Sequence of chain 1.A:
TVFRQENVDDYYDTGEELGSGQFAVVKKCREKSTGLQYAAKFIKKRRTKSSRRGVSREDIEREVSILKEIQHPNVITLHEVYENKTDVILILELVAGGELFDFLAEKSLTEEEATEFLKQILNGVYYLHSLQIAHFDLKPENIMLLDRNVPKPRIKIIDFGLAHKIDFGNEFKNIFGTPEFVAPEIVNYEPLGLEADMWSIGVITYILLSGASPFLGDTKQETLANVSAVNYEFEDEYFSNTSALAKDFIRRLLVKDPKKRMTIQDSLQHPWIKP

This protein binds this small molecule.
Small molecule (SMILES): O=c1c(O)c(-c2ccc(O)cc2O)oc2cc(O)cc(O)c12

Binding-site contacts:
Ligand atom CAR contacts residue ALA40 of chain 1.A at 3.5 Å (hydrophobic).
Ligand atom CAT contacts residue LEU93 of chain 1.A at 3.5 Å (hydrophobic).
Ligand atom CAM contacts residue ILE160 of chain 1.A at 3.5 Å (hydrophobic).
Ligand atom OAG contacts residue ASP161 of chain 1.A at 3.9 Å.
Ligand atom CAR contacts residue VAL96 of chain 1.A at 3.9 Å (hydrophobic).
Ligand atom OAE contacts residue LYS42 of chain 1.A at 2.5 Å (salt-bridge).
Ligand atom CAS contacts residue VAL96 of chain 1.A at 3.8 Å (hydrophobic).
Ligand atom OAG contacts residue PHE162 of chain 1.A at 2.9 Å (h-bond).
Ligand atom OAF contacts residue ALA40 of chain 1.A at 3.4 Å.
Ligand atom CAK contacts residue ILE160 of chain 1.A at 3.9 Å (hydrophobic).
Ligand atom OAA contacts residue LEU93 of chain 1.A at 3.6 Å.
Ligand atom CAN contacts residue ILE160 of chain 1.A at 3.6 Å (hydrophobic).
Ligand atom CAL contacts residue ASP161 of chain 1.A at 3.7 Å.
Ligand atom CAT contacts residue ASP161 of chain 1.A at 3.5 Å.
Ligand atom CAQ contacts residue LYS42 of chain 1.A at 3.2 Å.
Ligand atom OAD contacts residue MET146 of chain 1.A at 3.4 Å.
Ligand atom OAF contacts residue VAL96 of chain 1.A at 2.7 Å (h-bond).
Ligand atom CAN contacts residue MET146 of chain 1.A at 3.9 Å (hydrophobic).
Ligand atom CAV contacts residue ASP161 of chain 1.A at 3.4 Å.
Ligand atom OAF contacts residue GLU94 of chain 1.A at 2.8 Å (salt-bridge).
Ligand atom OAD contacts residue ILE160 of chain 1.A at 3.9 Å.
Ligand atom CAW contacts residue GLU64 of chain 1.A at 3.2 Å.
Ligand atom OAC contacts residue LEU19 of chain 1.A at 3.6 Å.
Ligand atom CAU contacts residue LYS42 of chain 1.A at 3.2 Å.
Ligand atom OAB contacts residue ILE160 of chain 1.A at 3.7 Å.
Ligand atom OAC contacts residue MET146 of chain 1.A at 3.2 Å.
Ligand atom CAR contacts residue GLU94 of chain 1.A at 3.7 Å.
Ligand atom CAU contacts residue PHE162 of chain 1.A at 3.8 Å (hydrophobic).
Ligand atom CAP contacts residue GLU94 of chain 1.A at 3.7 Å.
Ligand atom CAU contacts residue ASP161 of chain 1.A at 3.4 Å.
Ligand atom CAU contacts residue GLU64 of chain 1.A at 3.3 Å.
Ligand atom OAG contacts residue LEU68 of chain 1.A at 3.5 Å.
Ligand atom CAW contacts residue PHE162 of chain 1.A at 3.4 Å (hydrophobic).
Ligand atom CAO contacts residue MET146 of chain 1.A at 3.7 Å (hydrophobic).
Ligand atom CAW contacts residue ASP161 of chain 1.A at 3.5 Å.
Ligand atom CAL contacts residue LEU93 of chain 1.A at 3.8 Å (hydrophobic).
Ligand atom CAP contacts residue ALA40 of chain 1.A at 3.7 Å (hydrophobic).
Ligand atom OAF contacts residue LEU95 of chain 1.A at 3.3 Å.
Ligand atom OAG contacts residue GLU64 of chain 1.A at 2.4 Å (salt-bridge).
Ligand atom CAQ contacts residue ASP161 of chain 1.A at 3.7 Å.